Binding-site contacts:
Ligand atom C26 contacts residue PRO287 of chain 1.E at 4.0 Å (hydrophobic).
Ligand atom C22 contacts residue LEU387 of chain 1.E at 4.1 Å (hydrophobic).
Ligand atom C1 contacts residue LYS180 of chain 1.E at 3.2 Å.
Ligand atom C14 contacts residue MET86 of chain 1.E at 4.0 Å (hydrophobic).
Ligand atom C2 contacts residue MET184 of chain 1.E at 4.0 Å (hydrophobic).
Ligand atom C26 contacts residue ILE88 of chain 1.E at 4.0 Å (hydrophobic).
Ligand atom C12 contacts residue MET86 of chain 1.E at 3.7 Å (hydrophobic).
Ligand atom C27 contacts residue HEM1 of chain 1.Y at 3.3 Å.
Ligand atom C18 contacts residue LEU171 of chain 1.E at 4.0 Å (hydrophobic).
Ligand atom C21 contacts residue ILE88 of chain 1.E at 3.3 Å (hydrophobic).
Ligand atom C4 contacts residue PRO83 of chain 1.E at 4.1 Å (hydrophobic).
Ligand atom C4 contacts residue MET184 of chain 1.E at 4.2 Å (hydrophobic).
Ligand atom C2 contacts residue ASN181 of chain 1.E at 4.1 Å.
Ligand atom C20 contacts residue MET86 of chain 1.E at 4.1 Å (hydrophobic).
Ligand atom O contacts residue LYS180 of chain 1.E at 4.1 Å.
Ligand atom C11 contacts residue ILE235 of chain 1.E at 4.2 Å (hydrophobic).
Ligand atom O contacts residue ASN181 of chain 1.E at 2.4 Å (h-bond).
Ligand atom C16 contacts residue PRO287 of chain 1.E at 4.2 Å (hydrophobic).
Ligand atom C21 contacts residue MET86 of chain 1.E at 4.1 Å (hydrophobic).
Ligand atom C11 contacts residue MET86 of chain 1.E at 4.2 Å (hydrophobic).
Ligand atom C22 contacts residue ILE235 of chain 1.E at 3.8 Å (hydrophobic).
Ligand atom C20 contacts residue LEU232 of chain 1.E at 3.9 Å (hydrophobic).
Ligand atom C23 contacts residue LEU387 of chain 1.E at 3.5 Å (hydrophobic).
Ligand atom O contacts residue ALA177 of chain 1.E at 4.2 Å.
Ligand atom C17 contacts residue MET86 of chain 1.E at 3.8 Å (hydrophobic).
Ligand atom C10 contacts residue THR84 of chain 1.E at 3.8 Å.
Ligand atom C2 contacts residue LEU171 of chain 1.E at 3.7 Å (hydrophobic).
Ligand atom C3 contacts residue ASN181 of chain 1.E at 3.7 Å.
Ligand atom C2 contacts residue LYS180 of chain 1.E at 3.4 Å.
Ligand atom C7 contacts residue PRO83 of chain 1.E at 3.9 Å (hydrophobic).
Ligand atom C26 contacts residue HEM1 of chain 1.Y at 4.0 Å.
Ligand atom C21 contacts residue LEU232 of chain 1.E at 3.4 Å (hydrophobic).
Ligand atom C13 contacts residue MET86 of chain 1.E at 4.1 Å (hydrophobic).
Ligand atom C12 contacts residue ILE235 of chain 1.E at 3.9 Å (hydrophobic).
Ligand atom C1 contacts residue LEU171 of chain 1.E at 3.9 Å (hydrophobic).
Ligand atom C27 contacts residue ALA236 of chain 1.E at 4.1 Å (hydrophobic).
Ligand atom C3 contacts residue MET184 of chain 1.E at 3.9 Å (hydrophobic).
Ligand atom C19 contacts residue LYS180 of chain 1.E at 4.2 Å.
Ligand atom C25 contacts residue THR240 of chain 1.E at 3.9 Å.
Ligand atom C27 contacts residue THR240 of chain 1.E at 3.7 Å.

Sequence of chain 1.E:
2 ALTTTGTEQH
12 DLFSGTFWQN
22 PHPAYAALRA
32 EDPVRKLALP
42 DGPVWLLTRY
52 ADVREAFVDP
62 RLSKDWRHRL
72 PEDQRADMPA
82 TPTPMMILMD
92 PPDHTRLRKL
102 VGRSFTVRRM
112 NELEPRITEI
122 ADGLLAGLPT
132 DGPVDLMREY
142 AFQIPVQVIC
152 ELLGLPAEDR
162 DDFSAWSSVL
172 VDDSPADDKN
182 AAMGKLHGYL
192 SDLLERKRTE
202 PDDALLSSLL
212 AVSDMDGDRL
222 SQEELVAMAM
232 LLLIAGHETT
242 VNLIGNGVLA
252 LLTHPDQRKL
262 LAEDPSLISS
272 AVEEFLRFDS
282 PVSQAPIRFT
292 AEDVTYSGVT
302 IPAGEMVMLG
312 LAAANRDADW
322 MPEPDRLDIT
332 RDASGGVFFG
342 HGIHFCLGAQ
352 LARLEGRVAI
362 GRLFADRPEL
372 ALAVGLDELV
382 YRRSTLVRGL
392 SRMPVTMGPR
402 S

A protein and the small-molecule ligand that binds it are described below.
Small molecule (SMILES): C=C1CC[C@H](O)CC1=CC=C1CCC[C@]2(C)[C@@H]([C@H](C)CCCC(C)C)CC[C@@H]12